Binding-site contacts:
Ligand atom OP1 contacts residue TRP7 of chain 1.C at 3.1 Å.
Ligand atom C4 contacts residue DG4 of chain 1.I at 3.3 Å.
Ligand atom N6 contacts residue DT3 of chain 1.I at 3.1 Å (h-bond).
Ligand atom C2 contacts residue DG9 of chain 1.I at 3.4 Å.
Ligand atom P contacts residue LYS43 of chain 1.C at 3.2 Å.
Ligand atom N7 contacts residue ARG46 of chain 1.C at 3.0 Å (salt-bridge).
Ligand atom C5 contacts residue ARG46 of chain 1.C at 3.4 Å.
Ligand atom N1 contacts residue DT6 of chain 1.I at 2.6 Å (h-bond).
Ligand atom OP2 contacts residue LYS43 of chain 1.C at 2.5 Å (salt-bridge).
Ligand atom C6 contacts residue DT6 of chain 1.I at 3.2 Å.
Ligand atom O2 contacts residue DG9 of chain 1.I at 2.7 Å (h-bond).
Ligand atom OP2 contacts residue ARG46 of chain 1.C at 3.1 Å (salt-bridge).
Ligand atom N1 contacts residue DT3 of chain 1.I at 3.0 Å (h-bond).
Ligand atom OP1 contacts residue LYS43 of chain 1.C at 3.1 Å (salt-bridge).
Ligand atom N4 contacts residue DG9 of chain 1.I at 2.9 Å (h-bond).
Ligand atom O6 contacts residue DT7 of chain 1.I at 3.2 Å (h-bond).
Ligand atom O4 contacts residue 6MA5 of chain 1.I at 3.0 Å (h-bond).
Ligand atom N6 contacts residue DT6 of chain 1.I at 2.5 Å (h-bond).
Ligand atom N1 contacts residue DC8 of chain 1.I at 3.0 Å (h-bond).
Ligand atom N3 contacts residue 6MA5 of chain 1.I at 2.8 Å (h-bond).
Ligand atom C2 contacts residue DG4 of chain 1.I at 3.4 Å.
Ligand atom N3 contacts residue DG9 of chain 1.I at 2.8 Å (h-bond).
Ligand atom O2 contacts residue 6MA5 of chain 1.I at 3.2 Å.
Ligand atom N3 contacts residue DG4 of chain 1.I at 2.8 Å (h-bond).
Ligand atom O2 contacts residue DG4 of chain 1.I at 2.5 Å (h-bond).
Ligand atom OP2 contacts residue TRP7 of chain 1.C at 2.7 Å (h-bond).
Ligand atom N7 contacts residue ASN38 of chain 1.C at 3.4 Å.
Ligand atom N6 contacts residue DT6 of chain 1.I at 3.2 Å (h-bond).
Ligand atom N7 contacts residue ASN38 of chain 1.C at 3.2 Å (h-bond).
Ligand atom OP2 contacts residue THR36 of chain 1.C at 3.1 Å (h-bond).
Ligand atom C2 contacts residue DG4 of chain 1.I at 3.4 Å.
Ligand atom N6 contacts residue 6MA5 of chain 1.I at 2.9 Å (h-bond).
Ligand atom C6 contacts residue ARG46 of chain 1.C at 3.2 Å.
Ligand atom N4 contacts residue DG4 of chain 1.I at 2.9 Å (h-bond).
Ligand atom N2 contacts residue DC8 of chain 1.I at 2.6 Å (h-bond).
Ligand atom N3 contacts residue DG4 of chain 1.I at 3.1 Å (h-bond).
Ligand atom C2 contacts residue DT6 of chain 1.I at 3.4 Å.
Ligand atom O6 contacts residue DC8 of chain 1.I at 3.3 Å (h-bond).
Ligand atom O5' contacts residue ALA39 of chain 1.C at 3.3 Å.
Ligand atom N1 contacts residue DT7 of chain 1.I at 3.1 Å (h-bond).

Sequence of chain 1.C:
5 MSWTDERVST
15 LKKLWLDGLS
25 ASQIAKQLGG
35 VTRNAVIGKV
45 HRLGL

This protein binds this small molecule.
Small molecule (SMILES): CNc1ncnc2c1ncn2[C@H]1C[C@H](O[P](=O)(O)OC[C@H]2O[C@@H](n3cnc4c(N)ncnc43)C[C@@H]2O[P](=O)(O)OC[C@H]2O[C@@H](n3cc(C)c(=O)[nH]c3=O)C[C@@H]2O[P](=O)(O)OC[C@H]2O[C@@H](n3ccc(N)nc3=O)C[C@@H]2O[P](=O)(O)OC[C@H]2O[C@@H](n3cnc4c(N)ncnc43)C[C@@H]2O[P](=O)(O)OC[C@H]2O[C@@H](n3cnc4c(=O)nc(N)[nH]c43)C[C@@H]2O)[C@@H](CO[P](=O)(O)O[C@H]2C[C@H](n3cnc4c(=O)nc(N)[nH]c43)O[C@@H]2CO[P](=O)(O)O[C@H]2C[C@H](n3ccc(N)nc3=O)O[C@@H]2CO[P](=O)(O)O[C@H]2C[C@H](n3ccc(N)nc3=O)O[C@@H]2CO)O1